Binding-site contacts:
Ligand atom C9 contacts residue TRP489 of chain 2.A at 3.7 Å (hydrophobic).
Ligand atom C5 contacts residue ASP291 of chain 2.A at 3.4 Å.
Ligand atom O7A contacts residue LYS171 of chain 3.A at 3.1 Å.
Ligand atom C4' contacts residue TRP489 of chain 2.A at 3.6 Å (hydrophobic).
Ligand atom C6' contacts residue TRP489 of chain 2.A at 3.7 Å (hydrophobic).
Ligand atom C6 contacts residue PHE121 of chain 3.A at 3.2 Å (hydrophobic).
Ligand atom O7A contacts residue PRO112 of chain 3.A at 3.3 Å.
Ligand atom C10 contacts residue TRP489 of chain 2.A at 3.7 Å (hydrophobic).
Ligand atom C4 contacts residue ASP291 of chain 2.A at 3.2 Å.
Ligand atom C5 contacts residue PHE121 of chain 3.A at 3.7 Å (hydrophobic).
Ligand atom N10 contacts residue TRP489 of chain 2.A at 3.5 Å.
Ligand atom N8 contacts residue LYS171 of chain 3.A at 3.6 Å.
Ligand atom S7 contacts residue SER568 of chain 2.A at 3.6 Å (h-bond).
Ligand atom O12 contacts residue PHE121 of chain 3.A at 3.6 Å.
Ligand atom O7B contacts residue SER568 of chain 2.A at 2.5 Å (h-bond).
Ligand atom C6 contacts residue VAL111 of chain 3.A at 3.5 Å (hydrophobic).
Ligand atom C3 contacts residue SER568 of chain 2.A at 3.4 Å.
Ligand atom N3' contacts residue TRP489 of chain 2.A at 3.3 Å.
Ligand atom N1' contacts residue TRP489 of chain 2.A at 3.7 Å.
Ligand atom C5' contacts residue FAD1 of chain 2.F at 3.6 Å.
Ligand atom C2' contacts residue TRP489 of chain 2.A at 3.4 Å (hydrophobic).
Ligand atom C4' contacts residue ARG292 of chain 2.A at 3.3 Å.
Ligand atom N3' contacts residue ARG292 of chain 2.A at 2.9 Å (salt-bridge).
Ligand atom C4 contacts residue MET115 of chain 3.A at 3.5 Å (hydrophobic).
Ligand atom C13 contacts residue ALA37 of chain 3.A at 3.6 Å (hydrophobic).
Ligand atom N5' contacts residue TRP489 of chain 2.A at 3.5 Å (h-bond).
Ligand atom C10 contacts residue GLY36 of chain 3.A at 3.0 Å.
Ligand atom O9 contacts residue ARG292 of chain 2.A at 2.7 Å (salt-bridge).
Ligand atom O9 contacts residue SER568 of chain 2.A at 3.3 Å (h-bond).
Ligand atom N1' contacts residue GLY36 of chain 3.A at 3.3 Å.
Ligand atom N5' contacts residue MET485 of chain 2.A at 3.8 Å.
Ligand atom O4' contacts residue ARG292 of chain 2.A at 2.8 Å (salt-bridge).
Ligand atom O11 contacts residue VAL111 of chain 3.A at 3.7 Å.
Ligand atom C7' contacts residue VAL486 of chain 2.A at 3.7 Å (hydrophobic).
Ligand atom C13 contacts residue GLN122 of chain 3.A at 3.4 Å.
Ligand atom C7' contacts residue MET485 of chain 2.A at 3.6 Å (hydrophobic).
Ligand atom C5 contacts residue ALA120 of chain 3.A at 3.5 Å (hydrophobic).
Ligand atom C10 contacts residue LYS171 of chain 3.A at 3.5 Å.
Ligand atom C5' contacts residue ARG292 of chain 2.A at 3.6 Å.
Ligand atom C5' contacts residue MET266 of chain 2.A at 3.6 Å (hydrophobic).

Sequence of chain 3.A:
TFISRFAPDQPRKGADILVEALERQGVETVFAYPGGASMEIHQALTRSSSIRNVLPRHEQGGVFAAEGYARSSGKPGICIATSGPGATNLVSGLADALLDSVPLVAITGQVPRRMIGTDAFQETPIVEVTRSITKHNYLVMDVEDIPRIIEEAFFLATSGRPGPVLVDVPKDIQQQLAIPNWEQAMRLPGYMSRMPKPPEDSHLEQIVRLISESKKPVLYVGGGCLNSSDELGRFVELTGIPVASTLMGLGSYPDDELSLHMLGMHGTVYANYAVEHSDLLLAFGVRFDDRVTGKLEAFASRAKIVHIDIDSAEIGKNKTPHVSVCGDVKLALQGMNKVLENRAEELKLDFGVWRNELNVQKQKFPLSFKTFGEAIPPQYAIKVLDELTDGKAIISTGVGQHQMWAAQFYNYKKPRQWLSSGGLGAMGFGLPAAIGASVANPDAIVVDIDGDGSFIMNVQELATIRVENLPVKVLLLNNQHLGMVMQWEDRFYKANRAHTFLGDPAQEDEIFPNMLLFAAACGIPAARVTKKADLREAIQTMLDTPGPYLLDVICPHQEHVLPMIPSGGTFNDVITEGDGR

Sequence of chain 2.A:
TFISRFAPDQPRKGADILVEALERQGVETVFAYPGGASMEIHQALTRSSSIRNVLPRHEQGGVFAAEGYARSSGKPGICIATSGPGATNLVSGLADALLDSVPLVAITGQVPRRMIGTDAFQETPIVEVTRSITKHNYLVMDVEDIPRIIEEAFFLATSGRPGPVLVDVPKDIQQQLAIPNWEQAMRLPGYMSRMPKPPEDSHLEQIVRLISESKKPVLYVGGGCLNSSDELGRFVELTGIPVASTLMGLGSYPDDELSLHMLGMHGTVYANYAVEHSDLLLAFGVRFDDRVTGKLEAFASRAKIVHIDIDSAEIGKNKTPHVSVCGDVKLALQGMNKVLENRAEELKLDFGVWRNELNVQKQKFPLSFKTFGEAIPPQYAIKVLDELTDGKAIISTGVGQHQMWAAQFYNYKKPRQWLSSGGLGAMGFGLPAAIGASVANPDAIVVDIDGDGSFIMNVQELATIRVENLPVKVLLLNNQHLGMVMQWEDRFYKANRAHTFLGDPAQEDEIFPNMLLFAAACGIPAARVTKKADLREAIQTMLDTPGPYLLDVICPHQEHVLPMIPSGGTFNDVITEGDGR

This small molecule binds to this protein.
Small molecule (SMILES): COC(=O)c1ccccc1S(=O)(=O)NC(=O)N(C)c1nc(C)nc(OC)n1